Binding-site contacts:
Ligand atom O7 contacts residue ASN25 of chain 1.B at 3.8 Å.
Ligand atom C5 contacts residue ASN25 of chain 1.B at 3.7 Å.
Ligand atom C3 contacts residue ASN25 of chain 1.B at 3.8 Å.
Ligand atom C8 contacts residue PHE20 of chain 1.B at 3.6 Å (hydrophobic).
Ligand atom C4 contacts residue ASN25 of chain 1.B at 4.2 Å.
Ligand atom N2 contacts residue ASN25 of chain 1.B at 2.9 Å (h-bond).
Ligand atom C7 contacts residue ASN25 of chain 1.B at 3.6 Å.
Ligand atom C8 contacts residue PHE24 of chain 1.B at 4.1 Å (hydrophobic).
Ligand atom C1 contacts residue ASN25 of chain 1.B at 1.4 Å.
Ligand atom O7 contacts residue PHE20 of chain 1.B at 4.4 Å.
Ligand atom C8 contacts residue LEU50 of chain 1.B at 4.2 Å (hydrophobic).
Ligand atom C8 contacts residue GLY21 of chain 1.B at 3.6 Å.
Ligand atom C7 contacts residue PHE20 of chain 1.B at 4.4 Å (hydrophobic).
Ligand atom C7 contacts residue GLY21 of chain 1.B at 3.7 Å.
Ligand atom O7 contacts residue GLY21 of chain 1.B at 3.4 Å.
Ligand atom C2 contacts residue ASN25 of chain 1.B at 2.5 Å.
Ligand atom O5 contacts residue ASN25 of chain 1.B at 2.4 Å (h-bond).

The protein below binds the small molecule below.
Small molecule (SMILES): CC(=O)N[C@@H]1[C@@H](O)[C@H](O)[C@@H](CO)O[C@H]1O

Sequence of chain 1.B:
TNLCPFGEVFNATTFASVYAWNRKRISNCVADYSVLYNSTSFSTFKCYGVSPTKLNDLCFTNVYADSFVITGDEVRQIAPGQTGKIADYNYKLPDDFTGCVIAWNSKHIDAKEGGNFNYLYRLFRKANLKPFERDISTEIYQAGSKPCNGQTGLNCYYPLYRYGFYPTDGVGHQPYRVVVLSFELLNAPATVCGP